The protein below binds the small molecule below.
Small molecule (SMILES): Nc1ncnc2c1ncn2[C@@H]1O[C@H](CO[P](=O)(O)O[P](=O)(O)OP(=O)(O)O)C[C@H]1O

Binding-site contacts:
Ligand atom C3' contacts residue TYR184 of chain 1.A at 3.7 Å (hydrophobic).
Ligand atom N7 contacts residue TYR184 of chain 1.A at 3.8 Å.
Ligand atom O1G contacts residue LYS165 of chain 1.A at 3.0 Å (salt-bridge).
Ligand atom O2G contacts residue SER183 of chain 1.A at 2.9 Å (h-bond).
Ligand atom O2' contacts residue ASN143 of chain 1.A at 3.0 Å (h-bond).
Ligand atom O2A contacts residue MG1 of chain 1.C at 2.2 Å.
Ligand atom O3A contacts residue TYR184 of chain 1.A at 3.7 Å.
Ligand atom O2B contacts residue ASP75 of chain 1.A at 3.5 Å (salt-bridge).
Ligand atom PG contacts residue LYS165 of chain 1.A at 3.5 Å.
Ligand atom O2A contacts residue ASP75 of chain 1.A at 3.7 Å.
Ligand atom N6 contacts residue VAL310 of chain 1.A at 3.8 Å.
Ligand atom O4' contacts residue PHE60 of chain 1.A at 3.7 Å.
Ligand atom C6 contacts residue HIS308 of chain 1.A at 3.7 Å.
Ligand atom C4 contacts residue TYR184 of chain 1.A at 3.8 Å (hydrophobic).
Ligand atom O2A contacts residue ASP73 of chain 1.A at 3.8 Å.
Ligand atom C8 contacts residue TYR184 of chain 1.A at 3.8 Å (hydrophobic).
Ligand atom PB contacts residue MG1 of chain 1.C at 3.7 Å.
Ligand atom C5 contacts residue TYR184 of chain 1.A at 3.8 Å (hydrophobic).
Ligand atom O1A contacts residue TYR184 of chain 1.A at 3.6 Å.
Ligand atom O1B contacts residue SER62 of chain 1.A at 2.7 Å (h-bond).
Ligand atom N1 contacts residue HIS308 of chain 1.A at 2.6 Å (h-bond).
Ligand atom O3B contacts residue SER62 of chain 1.A at 3.1 Å (h-bond).
Ligand atom C2 contacts residue HIS308 of chain 1.A at 3.2 Å.
Ligand atom O3G contacts residue ASP73 of chain 1.A at 3.1 Å (salt-bridge).
Ligand atom C2' contacts residue ASN143 of chain 1.A at 3.6 Å.
Ligand atom O3G contacts residue SER62 of chain 1.A at 3.2 Å (h-bond).
Ligand atom O2B contacts residue SER62 of chain 1.A at 2.5 Å (h-bond).
Ligand atom O1B contacts residue LYS165 of chain 1.A at 3.9 Å.
Ligand atom O2' contacts residue ALA140 of chain 1.A at 3.3 Å.
Ligand atom PG contacts residue SER62 of chain 1.A at 3.3 Å.
Ligand atom PB contacts residue SER62 of chain 1.A at 2.8 Å.
Ligand atom PG contacts residue MG1 of chain 1.C at 3.8 Å.
Ligand atom O3G contacts residue MG1 of chain 1.C at 2.2 Å.
Ligand atom O1G contacts residue SER62 of chain 1.A at 3.0 Å (h-bond).
Ligand atom N6 contacts residue SER182 of chain 1.A at 3.7 Å.
Ligand atom O3B contacts residue LYS165 of chain 1.A at 3.0 Å (salt-bridge).
Ligand atom O3B contacts residue SER183 of chain 1.A at 3.4 Å.
Ligand atom O2G contacts residue LYS169 of chain 1.A at 3.7 Å.
Ligand atom O2B contacts residue MG1 of chain 1.C at 2.2 Å.
Ligand atom PA contacts residue MG1 of chain 1.C at 3.5 Å.

Sequence of chain 1.A:
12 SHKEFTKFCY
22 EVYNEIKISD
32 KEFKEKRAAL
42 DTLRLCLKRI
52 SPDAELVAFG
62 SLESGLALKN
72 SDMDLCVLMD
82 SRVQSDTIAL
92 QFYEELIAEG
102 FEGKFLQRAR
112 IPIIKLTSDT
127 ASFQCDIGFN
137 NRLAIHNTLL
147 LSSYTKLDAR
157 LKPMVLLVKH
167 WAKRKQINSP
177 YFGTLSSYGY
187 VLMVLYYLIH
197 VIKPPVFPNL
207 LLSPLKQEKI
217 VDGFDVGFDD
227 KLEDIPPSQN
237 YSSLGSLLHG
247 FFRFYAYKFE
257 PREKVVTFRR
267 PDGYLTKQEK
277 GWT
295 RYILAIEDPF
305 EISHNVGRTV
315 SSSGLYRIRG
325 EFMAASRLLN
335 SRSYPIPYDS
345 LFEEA